Sequence of chain 1.A:
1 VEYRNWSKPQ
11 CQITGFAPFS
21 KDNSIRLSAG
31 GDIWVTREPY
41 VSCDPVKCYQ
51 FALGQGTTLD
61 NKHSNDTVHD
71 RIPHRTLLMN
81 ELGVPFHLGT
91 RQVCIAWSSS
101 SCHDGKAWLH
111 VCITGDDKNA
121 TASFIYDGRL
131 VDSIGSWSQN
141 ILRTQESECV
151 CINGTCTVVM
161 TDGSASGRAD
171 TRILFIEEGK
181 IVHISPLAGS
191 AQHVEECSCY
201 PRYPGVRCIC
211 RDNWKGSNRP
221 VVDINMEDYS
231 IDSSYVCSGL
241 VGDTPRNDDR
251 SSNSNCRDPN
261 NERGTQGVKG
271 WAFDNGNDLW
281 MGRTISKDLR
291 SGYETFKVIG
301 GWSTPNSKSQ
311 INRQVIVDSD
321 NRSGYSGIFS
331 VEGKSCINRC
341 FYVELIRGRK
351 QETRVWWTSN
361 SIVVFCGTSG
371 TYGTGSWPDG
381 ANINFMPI

Binding-site contacts:
Ligand atom O2 contacts residue VAL315 of chain 1.A at 2.2 Å.
Ligand atom C3 contacts residue ASN119 of chain 2.B at 4.0 Å.
Ligand atom C5 contacts residue ASP116 of chain 2.B at 3.5 Å.
Ligand atom C7 contacts residue THR374 of chain 1.A at 3.7 Å.
Ligand atom C1 contacts residue THR374 of chain 1.A at 3.7 Å.
Ligand atom C8 contacts residue THR374 of chain 1.A at 4.2 Å.
Ligand atom O6 contacts residue ASP116 of chain 2.B at 4.2 Å.
Ligand atom C3 contacts residue VAL315 of chain 1.A at 3.8 Å (hydrophobic).
Ligand atom O6 contacts residue THR374 of chain 1.A at 2.5 Å.
Ligand atom C2 contacts residue ASN119 of chain 2.B at 2.6 Å.
Ligand atom C2 contacts residue GLY375 of chain 1.A at 3.9 Å.
Ligand atom O3 contacts residue ASP318 of chain 1.A at 3.7 Å.
Ligand atom C2 contacts residue THR374 of chain 1.A at 4.0 Å.
Ligand atom C7 contacts residue ASN119 of chain 2.B at 3.3 Å.
Ligand atom O2 contacts residue GLY375 of chain 1.A at 2.9 Å (h-bond).
Ligand atom O2 contacts residue SER376 of chain 1.A at 3.9 Å.
Ligand atom O7 contacts residue ASN119 of chain 2.B at 2.6 Å (h-bond).
Ligand atom C6 contacts residue THR374 of chain 1.A at 2.1 Å.
Ligand atom C4 contacts residue VAL315 of chain 1.A at 4.1 Å (hydrophobic).
Ligand atom C6 contacts residue GLY375 of chain 1.A at 4.1 Å.
Ligand atom O5 contacts residue ASP116 of chain 2.B at 3.1 Å (salt-bridge).
Ligand atom O5 contacts residue ASN119 of chain 2.B at 2.7 Å (h-bond).
Ligand atom C2 contacts residue ASP116 of chain 2.B at 4.1 Å.
Ligand atom C1 contacts residue VAL315 of chain 1.A at 4.1 Å (hydrophobic).
Ligand atom O7 contacts residue THR374 of chain 1.A at 3.6 Å (h-bond).
Ligand atom C1 contacts residue ASN119 of chain 2.B at 1.5 Å.
Ligand atom N2 contacts residue THR374 of chain 1.A at 3.7 Å.
Ligand atom O5 contacts residue THR374 of chain 1.A at 2.4 Å.
Ligand atom C5 contacts residue ASN119 of chain 2.B at 4.0 Å.
Ligand atom C6 contacts residue ASP116 of chain 2.B at 2.9 Å.
Ligand atom O4 contacts residue ASP318 of chain 1.A at 3.6 Å.
Ligand atom O2 contacts residue THR374 of chain 1.A at 3.7 Å.
Ligand atom C1 contacts residue THR374 of chain 1.A at 2.4 Å.
Ligand atom N2 contacts residue ASN119 of chain 2.B at 3.3 Å (h-bond).
Ligand atom O3 contacts residue GLY375 of chain 1.A at 4.0 Å.
Ligand atom C5 contacts residue THR374 of chain 1.A at 2.7 Å.
Ligand atom O3 contacts residue SER376 of chain 1.A at 3.1 Å.
Ligand atom C2 contacts residue THR374 of chain 1.A at 3.5 Å.
Ligand atom O3 contacts residue VAL315 of chain 1.A at 3.4 Å.
Ligand atom C2 contacts residue VAL315 of chain 1.A at 3.4 Å (hydrophobic).

The protein below binds the small molecule below.
Small molecule (SMILES): CC(=O)N[C@H]1[C@H](O[C@H]2[C@H](O)[C@@H](NC(C)=O)CO[C@@H]2CO[C@H]2O[C@H](CO)[C@@H](O)[C@H](O)[C@@H]2O)O[C@H](CO)[C@@H](O[C@@H]2O[C@H](CO)[C@@H](O)[C@H](O[C@H]3O[C@H](CO)[C@@H](O)[C@H](O)[C@@H]3O[C@H]3O[C@H](CO)[C@@H](O)[C@H](O)[C@@H]3O)[C@@H]2O)[C@@H]1O

Sequence of chain 2.B:
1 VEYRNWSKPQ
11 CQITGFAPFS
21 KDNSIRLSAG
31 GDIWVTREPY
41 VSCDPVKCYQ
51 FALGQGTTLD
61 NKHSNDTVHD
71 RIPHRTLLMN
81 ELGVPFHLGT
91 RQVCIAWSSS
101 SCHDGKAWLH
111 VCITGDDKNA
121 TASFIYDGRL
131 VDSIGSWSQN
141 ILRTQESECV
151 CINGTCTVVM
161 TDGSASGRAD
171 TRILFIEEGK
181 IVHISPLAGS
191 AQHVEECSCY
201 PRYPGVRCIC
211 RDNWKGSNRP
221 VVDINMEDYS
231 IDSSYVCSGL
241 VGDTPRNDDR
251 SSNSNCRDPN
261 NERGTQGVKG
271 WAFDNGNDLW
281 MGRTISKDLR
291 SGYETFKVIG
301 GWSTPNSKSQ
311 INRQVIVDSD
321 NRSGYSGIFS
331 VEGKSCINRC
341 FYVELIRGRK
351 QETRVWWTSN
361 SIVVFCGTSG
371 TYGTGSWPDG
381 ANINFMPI